Sequence of chain 3.E:
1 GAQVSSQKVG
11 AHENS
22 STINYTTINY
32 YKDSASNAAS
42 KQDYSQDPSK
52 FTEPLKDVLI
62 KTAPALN

Binding-site contacts:
Ligand atom C contacts residue GLN3 of chain 3.E at 3.8 Å.
Ligand atom CB contacts residue VAL4 of chain 3.E at 4.0 Å (hydrophobic).
Ligand atom OG contacts residue GLN3 of chain 3.E at 3.3 Å (h-bond).
Ligand atom N contacts residue ALA2 of chain 3.E at 4.3 Å.
Ligand atom O contacts residue VAL4 of chain 3.E at 4.2 Å.
Ligand atom C contacts residue VAL4 of chain 3.E at 4.5 Å (hydrophobic).
Ligand atom CB contacts residue GLN3 of chain 3.E at 4.1 Å.
Ligand atom CA contacts residue ALA2 of chain 3.E at 3.8 Å (hydrophobic).
Ligand atom O contacts residue GLN3 of chain 3.E at 3.0 Å (h-bond).
Ligand atom CG2 contacts residue VAL4 of chain 3.E at 3.4 Å (hydrophobic).
Ligand atom CG2 contacts residue SER5 of chain 3.E at 3.2 Å.
Ligand atom N contacts residue ALA2 of chain 3.E at 2.8 Å (h-bond).
Ligand atom N contacts residue VAL4 of chain 3.E at 3.0 Å (h-bond).
Ligand atom OE1 contacts residue VAL4 of chain 3.E at 3.3 Å (h-bond).
Ligand atom N contacts residue VAL4 of chain 3.E at 4.1 Å.
Ligand atom CB contacts residue GLN3 of chain 3.E at 3.6 Å.
Ligand atom OE2 contacts residue VAL4 of chain 3.E at 3.6 Å.
Ligand atom C contacts residue ALA2 of chain 3.E at 4.2 Å (hydrophobic).
Ligand atom CB contacts residue ALA2 of chain 3.E at 4.0 Å (hydrophobic).
Ligand atom C contacts residue VAL4 of chain 3.E at 4.4 Å (hydrophobic).
Ligand atom CA contacts residue ALA2 of chain 3.E at 3.4 Å (hydrophobic).
Ligand atom CB contacts residue VAL4 of chain 3.E at 4.2 Å (hydrophobic).
Ligand atom CA contacts residue VAL4 of chain 3.E at 3.5 Å (hydrophobic).
Ligand atom CA contacts residue GLN3 of chain 3.E at 4.3 Å.
Ligand atom CG2 contacts residue GLN3 of chain 3.E at 3.9 Å.
Ligand atom CG1 contacts residue GLN3 of chain 3.E at 3.0 Å.
Ligand atom CA contacts residue VAL4 of chain 3.E at 4.0 Å (hydrophobic).
Ligand atom CG2 contacts residue ALA2 of chain 3.E at 4.3 Å (hydrophobic).
Ligand atom CB contacts residue ALA2 of chain 3.E at 3.5 Å (hydrophobic).
Ligand atom O contacts residue VAL4 of chain 3.E at 4.4 Å.
Ligand atom CD contacts residue VAL4 of chain 3.E at 3.8 Å (hydrophobic).
Ligand atom C contacts residue ALA2 of chain 3.E at 3.6 Å (hydrophobic).
Ligand atom N contacts residue GLN3 of chain 3.E at 4.5 Å.
Ligand atom C contacts residue VAL4 of chain 3.E at 3.5 Å (hydrophobic).

A protein and the small-molecule ligand that binds it are described below.
Small molecule (SMILES): CC[C@H](C)[C@H](N)C(=O)N[C@@H](CO)C(=O)N[C@@H](CCC(=O)O)C(=O)N[C@H](C=O)C(C)C